A small-molecule ligand and the protein it binds are described below.
Small molecule (SMILES): CC(C)(C)c1nc2c3ccc(F)cc3c3c(=O)[nH]ccc3c2[nH]1

Sequence of chain 1.A:
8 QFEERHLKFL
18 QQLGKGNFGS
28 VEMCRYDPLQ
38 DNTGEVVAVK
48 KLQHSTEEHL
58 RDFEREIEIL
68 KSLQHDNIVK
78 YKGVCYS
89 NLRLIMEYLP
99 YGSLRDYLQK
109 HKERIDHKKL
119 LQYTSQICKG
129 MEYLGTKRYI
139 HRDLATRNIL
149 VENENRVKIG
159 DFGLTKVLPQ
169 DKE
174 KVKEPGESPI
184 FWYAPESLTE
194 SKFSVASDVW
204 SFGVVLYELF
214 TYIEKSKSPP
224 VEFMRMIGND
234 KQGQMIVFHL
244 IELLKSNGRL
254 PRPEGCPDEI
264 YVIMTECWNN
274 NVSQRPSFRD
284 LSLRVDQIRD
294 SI

Binding-site contacts:
Ligand atom C11 contacts residue LEU97 of chain 1.A at 4.0 Å (hydrophobic).
Ligand atom C16 contacts residue GLY23 of chain 1.A at 3.8 Å.
Ligand atom C17 contacts residue LYS22 of chain 1.A at 3.8 Å.
Ligand atom C17 contacts residue GLY23 of chain 1.A at 3.7 Å.
Ligand atom C6 contacts residue LEU20 of chain 1.A at 3.8 Å (hydrophobic).
Ligand atom C10 contacts residue LEU148 of chain 1.A at 4.1 Å (hydrophobic).
Ligand atom C4 contacts residue LEU20 of chain 1.A at 4.0 Å (hydrophobic).
Ligand atom C11 contacts residue ALA45 of chain 1.A at 3.6 Å (hydrophobic).
Ligand atom C5 contacts residue LEU20 of chain 1.A at 3.9 Å (hydrophobic).
Ligand atom C16 contacts residue VAL28 of chain 1.A at 3.8 Å (hydrophobic).
Ligand atom N2 contacts residue ALA45 of chain 1.A at 3.5 Å.
Ligand atom C7 contacts residue LEU20 of chain 1.A at 3.6 Å (hydrophobic).
Ligand atom F1 contacts residue GLY100 of chain 1.A at 3.5 Å.
Ligand atom C9 contacts residue LEU148 of chain 1.A at 3.9 Å (hydrophobic).
Ligand atom O0 contacts residue GLU95 of chain 1.A at 3.6 Å (salt-bridge).
Ligand atom C1 contacts residue LEU148 of chain 1.A at 3.9 Å (hydrophobic).
Ligand atom C5 contacts residue GLY100 of chain 1.A at 3.5 Å.
Ligand atom C0 contacts residue LEU148 of chain 1.A at 4.0 Å (hydrophobic).
Ligand atom F1 contacts residue LEU20 of chain 1.A at 3.5 Å.
Ligand atom C15 contacts residue ARG145 of chain 1.A at 3.7 Å.
Ligand atom C13 contacts residue LEU148 of chain 1.A at 3.7 Å (hydrophobic).
Ligand atom C6 contacts residue GLY100 of chain 1.A at 3.4 Å.
Ligand atom O0 contacts residue LEU97 of chain 1.A at 2.9 Å (h-bond).
Ligand atom C12 contacts residue MET94 of chain 1.A at 3.6 Å (hydrophobic).
Ligand atom N0 contacts residue VAL28 of chain 1.A at 4.0 Å.
Ligand atom F1 contacts residue PRO98 of chain 1.A at 3.6 Å.
Ligand atom O0 contacts residue ALA45 of chain 1.A at 3.6 Å.
Ligand atom C6 contacts residue LEU97 of chain 1.A at 3.8 Å (hydrophobic).
Ligand atom C12 contacts residue GLU95 of chain 1.A at 3.8 Å.
Ligand atom C16 contacts residue ASP159 of chain 1.A at 3.8 Å.
Ligand atom O0 contacts residue TYR96 of chain 1.A at 3.7 Å.
Ligand atom C15 contacts residue ASN146 of chain 1.A at 4.1 Å.
Ligand atom C8 contacts residue LEU20 of chain 1.A at 3.9 Å (hydrophobic).
Ligand atom F1 contacts residue LEU97 of chain 1.A at 3.4 Å.
Ligand atom C7 contacts residue GLY100 of chain 1.A at 4.0 Å.
Ligand atom C15 contacts residue ASP159 of chain 1.A at 3.9 Å.
Ligand atom N2 contacts residue GLU95 of chain 1.A at 2.8 Å (salt-bridge).
Ligand atom C7 contacts residue LEU97 of chain 1.A at 3.5 Å (hydrophobic).
Ligand atom C11 contacts residue GLU95 of chain 1.A at 3.7 Å.
Ligand atom C12 contacts residue LEU148 of chain 1.A at 3.9 Å (hydrophobic).